Binding-site contacts:
Ligand atom N2 contacts residue ASN12 of chain 9.L at 3.8 Å.
Ligand atom O5 contacts residue ASN12 of chain 9.L at 2.6 Å (h-bond).
Ligand atom C1 contacts residue ASN12 of chain 9.L at 2.1 Å.
Ligand atom C7 contacts residue ASN12 of chain 9.L at 3.9 Å.
Ligand atom O7 contacts residue ASN12 of chain 9.L at 3.7 Å.
Ligand atom C2 contacts residue ASN12 of chain 9.L at 3.2 Å.
Ligand atom C5 contacts residue ASN12 of chain 9.L at 4.0 Å.

Sequence of chain 9.L:
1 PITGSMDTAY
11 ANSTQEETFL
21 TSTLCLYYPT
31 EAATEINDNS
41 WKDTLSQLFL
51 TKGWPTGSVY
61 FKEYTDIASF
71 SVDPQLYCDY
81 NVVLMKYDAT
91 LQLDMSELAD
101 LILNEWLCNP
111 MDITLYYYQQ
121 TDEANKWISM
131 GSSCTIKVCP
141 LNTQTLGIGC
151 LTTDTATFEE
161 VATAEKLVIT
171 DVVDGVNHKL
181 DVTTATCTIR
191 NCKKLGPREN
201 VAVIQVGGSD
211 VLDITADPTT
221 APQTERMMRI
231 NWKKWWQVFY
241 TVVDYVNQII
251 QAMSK

The small molecule below binds the protein below.
Small molecule (SMILES): CC(=O)N[C@H]1[C@H](O[C@H]2[C@H](O)[C@@H](NC(C)=O)CO[C@@H]2CO)O[C@H](CO)[C@@H](O)[C@@H]1O